Sequence of chain 1.U:
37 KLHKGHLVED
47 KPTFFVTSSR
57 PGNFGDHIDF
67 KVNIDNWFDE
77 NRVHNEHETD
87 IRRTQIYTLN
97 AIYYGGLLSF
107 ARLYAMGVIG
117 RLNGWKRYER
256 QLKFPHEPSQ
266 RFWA

Sequence of chain 1.S:
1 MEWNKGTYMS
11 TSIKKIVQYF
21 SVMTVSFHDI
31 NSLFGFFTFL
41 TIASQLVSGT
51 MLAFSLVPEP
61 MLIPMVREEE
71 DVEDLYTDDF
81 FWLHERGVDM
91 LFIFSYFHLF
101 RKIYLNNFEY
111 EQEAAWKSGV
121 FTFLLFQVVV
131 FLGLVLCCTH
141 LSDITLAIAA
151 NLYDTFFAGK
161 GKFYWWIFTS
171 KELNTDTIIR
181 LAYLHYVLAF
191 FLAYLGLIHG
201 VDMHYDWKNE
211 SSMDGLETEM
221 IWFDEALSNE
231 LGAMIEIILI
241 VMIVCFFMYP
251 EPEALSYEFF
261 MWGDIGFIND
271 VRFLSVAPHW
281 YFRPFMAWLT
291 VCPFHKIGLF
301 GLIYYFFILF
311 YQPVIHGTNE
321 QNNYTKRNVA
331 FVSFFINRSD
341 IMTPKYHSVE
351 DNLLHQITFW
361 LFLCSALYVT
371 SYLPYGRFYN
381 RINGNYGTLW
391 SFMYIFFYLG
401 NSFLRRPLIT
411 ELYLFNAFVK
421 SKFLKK

Sequence of chain 1.H:
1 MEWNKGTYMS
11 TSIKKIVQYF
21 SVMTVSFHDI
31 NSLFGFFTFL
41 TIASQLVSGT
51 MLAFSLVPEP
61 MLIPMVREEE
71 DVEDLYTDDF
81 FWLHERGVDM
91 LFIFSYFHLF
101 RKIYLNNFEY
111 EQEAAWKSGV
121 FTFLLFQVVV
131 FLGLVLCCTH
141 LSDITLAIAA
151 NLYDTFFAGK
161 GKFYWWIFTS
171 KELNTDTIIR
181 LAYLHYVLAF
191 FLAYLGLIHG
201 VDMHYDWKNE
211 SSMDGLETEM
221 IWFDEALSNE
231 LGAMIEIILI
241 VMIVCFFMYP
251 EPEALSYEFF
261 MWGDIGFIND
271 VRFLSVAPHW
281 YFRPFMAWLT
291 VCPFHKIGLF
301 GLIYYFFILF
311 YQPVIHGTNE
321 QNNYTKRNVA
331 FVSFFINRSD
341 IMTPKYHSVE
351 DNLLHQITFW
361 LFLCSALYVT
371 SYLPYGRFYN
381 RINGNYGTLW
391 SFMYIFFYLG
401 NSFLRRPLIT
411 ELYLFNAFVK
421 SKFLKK

The small molecule below binds the protein below.
Small molecule (SMILES): CC(C)C[C@H](NC(=O)[C@H](C)NC(=O)[C@H](Cc1ccccc1)NC(=O)[C@H](CCCCN)NC(=O)[C@H](Cc1ccc(O)cc1)NC(=O)[C@H](C)NC(=O)[C@H](CCCN=C(N)N)NC(=O)[C@H](C)NC(=O)[C@H](C)NC(=O)[C@H](C)N)C(=O)N[C@@H](C)C(=O)N[C@@H](CCCCN)C(=O)N[C@@H](C)C(=O)N[C@@H](CCCN=C(N)N)C(=O)N[C@@H](C)C(=O)N[C@@H](C)C(=O)N[C@@H](C)C=O

Binding-site contacts:
Ligand atom CA contacts residue GLU69 of chain 1.S at 3.6 Å.
Ligand atom CE contacts residue ARG126 of chain 1.U at 3.5 Å.
Ligand atom NH1 contacts residue GLU70 of chain 1.S at 3.0 Å (salt-bridge).
Ligand atom NH1 contacts residue ASP176 of chain 1.H at 2.5 Å (salt-bridge).
Ligand atom CD contacts residue ASP176 of chain 1.H at 3.4 Å.
Ligand atom CE1 contacts residue GLU73 of chain 1.S at 3.5 Å.
Ligand atom CE2 contacts residue TYR125 of chain 1.T at 3.5 Å (hydrophobic).
Ligand atom CZ contacts residue GLY266 of chain 1.H at 3.5 Å.
Ligand atom CD1 contacts residue GLU73 of chain 1.S at 3.5 Å.
Ligand atom NH2 contacts residue TYR124 of chain 1.T at 3.5 Å.
Ligand atom CB contacts residue ASN174 of chain 1.H at 3.4 Å.
Ligand atom CZ contacts residue TYR125 of chain 1.T at 3.1 Å (hydrophobic).
Ligand atom NZ contacts residue GLU69 of chain 1.S at 3.3 Å (salt-bridge).
Ligand atom N contacts residue TYR125 of chain 1.T at 2.9 Å (h-bond).
Ligand atom NH1 contacts residue GLN147 of chain 1.I at 3.2 Å (h-bond).
Ligand atom NH1 contacts residue GLN127 of chain 1.T at 3.3 Å (h-bond).
Ligand atom O contacts residue GLU69 of chain 1.S at 3.3 Å (salt-bridge).
Ligand atom CZ contacts residue GLU70 of chain 1.S at 3.1 Å.
Ligand atom NH2 contacts residue GLY266 of chain 1.H at 2.2 Å (h-bond).
Ligand atom CG contacts residue TYR125 of chain 1.T at 3.4 Å (hydrophobic).
Ligand atom CB contacts residue GLU172 of chain 1.H at 3.3 Å.
Ligand atom CB contacts residue GLN123 of chain 1.T at 3.5 Å.
Ligand atom O contacts residue GLU128 of chain 1.T at 3.0 Å (salt-bridge).
Ligand atom CB contacts residue ASP148 of chain 1.I at 3.2 Å.
Ligand atom NE contacts residue TYR124 of chain 1.T at 3.5 Å (h-bond).
Ligand atom NH2 contacts residue VAL66 of chain 1.S at 3.3 Å.
Ligand atom OH contacts residue GLU70 of chain 1.S at 2.5 Å (salt-bridge).
Ligand atom CB contacts residue ASP176 of chain 1.H at 3.5 Å.
Ligand atom O contacts residue GLN127 of chain 1.T at 2.7 Å (h-bond).
Ligand atom NE contacts residue GLU70 of chain 1.S at 3.5 Å (salt-bridge).
Ligand atom NH2 contacts residue PHE267 of chain 1.H at 3.5 Å (h-bond).
Ligand atom O contacts residue THR175 of chain 1.H at 2.5 Å (h-bond).
Ligand atom CZ contacts residue GLU70 of chain 1.S at 3.5 Å.
Ligand atom O contacts residue TYR125 of chain 1.T at 3.3 Å (h-bond).
Ligand atom CE1 contacts residue TYR125 of chain 1.T at 3.2 Å (hydrophobic).
Ligand atom CD2 contacts residue LEU173 of chain 1.H at 3.3 Å (hydrophobic).
Ligand atom CA contacts residue ASN174 of chain 1.H at 3.3 Å.
Ligand atom NH2 contacts residue SER55 of chain 1.S at 3.1 Å (h-bond).
Ligand atom N contacts residue GLU69 of chain 1.S at 2.5 Å (salt-bridge).
Ligand atom N contacts residue ASP176 of chain 1.H at 3.0 Å (salt-bridge).

Sequence of chain 1.I:
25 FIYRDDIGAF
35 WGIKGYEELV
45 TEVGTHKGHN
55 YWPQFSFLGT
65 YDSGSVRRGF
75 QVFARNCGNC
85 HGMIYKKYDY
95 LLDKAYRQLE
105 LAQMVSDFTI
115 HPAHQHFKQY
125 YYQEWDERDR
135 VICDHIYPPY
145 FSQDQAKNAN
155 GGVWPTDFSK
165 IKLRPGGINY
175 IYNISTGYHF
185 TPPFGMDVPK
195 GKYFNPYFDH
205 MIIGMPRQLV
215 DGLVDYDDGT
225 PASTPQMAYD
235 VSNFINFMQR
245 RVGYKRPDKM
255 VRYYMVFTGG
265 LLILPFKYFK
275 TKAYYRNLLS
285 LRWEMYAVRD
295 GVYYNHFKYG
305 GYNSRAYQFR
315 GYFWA

Sequence of chain 1.T:
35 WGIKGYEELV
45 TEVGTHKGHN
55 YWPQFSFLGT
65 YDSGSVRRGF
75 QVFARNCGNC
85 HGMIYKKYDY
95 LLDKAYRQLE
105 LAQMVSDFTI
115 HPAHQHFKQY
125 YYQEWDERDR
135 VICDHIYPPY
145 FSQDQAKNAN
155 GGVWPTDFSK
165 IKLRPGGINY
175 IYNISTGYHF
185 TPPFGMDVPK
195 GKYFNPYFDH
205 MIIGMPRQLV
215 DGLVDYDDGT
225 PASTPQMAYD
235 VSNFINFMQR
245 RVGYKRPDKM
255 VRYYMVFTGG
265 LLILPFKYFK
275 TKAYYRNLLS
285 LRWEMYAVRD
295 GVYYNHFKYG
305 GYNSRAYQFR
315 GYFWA